Sequence of chain 53.E:
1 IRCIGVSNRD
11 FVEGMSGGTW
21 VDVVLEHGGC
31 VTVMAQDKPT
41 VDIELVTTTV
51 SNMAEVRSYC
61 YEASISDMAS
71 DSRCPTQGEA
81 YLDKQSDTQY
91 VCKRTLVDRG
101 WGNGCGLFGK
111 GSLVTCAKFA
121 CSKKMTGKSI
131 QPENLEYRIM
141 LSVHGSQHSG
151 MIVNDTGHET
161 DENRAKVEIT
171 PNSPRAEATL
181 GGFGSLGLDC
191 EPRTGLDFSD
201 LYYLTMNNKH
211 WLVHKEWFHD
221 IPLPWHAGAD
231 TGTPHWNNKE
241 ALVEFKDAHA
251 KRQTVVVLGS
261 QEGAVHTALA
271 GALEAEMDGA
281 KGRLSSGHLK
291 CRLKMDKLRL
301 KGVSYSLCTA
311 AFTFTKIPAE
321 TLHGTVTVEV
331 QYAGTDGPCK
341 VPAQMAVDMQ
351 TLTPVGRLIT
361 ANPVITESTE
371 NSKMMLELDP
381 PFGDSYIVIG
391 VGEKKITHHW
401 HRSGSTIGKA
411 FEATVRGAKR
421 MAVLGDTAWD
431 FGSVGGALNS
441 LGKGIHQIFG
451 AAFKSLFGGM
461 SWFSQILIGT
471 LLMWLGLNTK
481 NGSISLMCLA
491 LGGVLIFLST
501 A

Binding-site contacts:
Ligand atom O6 contacts residue MET151 of chain 53.E at 3.4 Å.
Ligand atom C7 contacts residue THR156 of chain 53.E at 3.9 Å.
Ligand atom C6 contacts residue MET151 of chain 53.E at 4.5 Å (hydrophobic).
Ligand atom N2 contacts residue ASN154 of chain 53.E at 3.8 Å.
Ligand atom C7 contacts residue ASN154 of chain 53.E at 3.3 Å.
Ligand atom C1 contacts residue THR156 of chain 53.E at 3.6 Å.
Ligand atom O7 contacts residue ASN154 of chain 53.E at 2.6 Å (h-bond).
Ligand atom O5 contacts residue ASN154 of chain 53.E at 4.0 Å.
Ligand atom C1 contacts residue ASN154 of chain 53.E at 3.4 Å.
Ligand atom C8 contacts residue ASN154 of chain 53.E at 3.6 Å.
Ligand atom C2 contacts residue ASN154 of chain 53.E at 3.5 Å.
Ligand atom C8 contacts residue THR156 of chain 53.E at 4.0 Å.
Ligand atom C2 contacts residue THR156 of chain 53.E at 4.2 Å.
Ligand atom N2 contacts residue THR156 of chain 53.E at 3.6 Å (h-bond).

This protein binds this small molecule.
Small molecule (SMILES): CC(=O)N[C@H]1[C@H](O[C@H]2[C@H](O)[C@@H](NC(C)=O)CO[C@@H]2CO)O[C@H](CO)[C@@H](O)[C@@H]1O